Binding-site contacts:
Ligand atom O4 contacts residue VAL107 of chain 3.C at 1.8 Å.
Ligand atom C2 contacts residue VAL94 of chain 3.C at 1.7 Å (hydrophobic).
Ligand atom N3 contacts residue LEU114 of chain 3.C at 2.9 Å (h-bond).
Ligand atom OP1 contacts residue ASN136 of chain 3.C at 2.4 Å (h-bond).
Ligand atom C4 contacts residue LEU93 of chain 3.C at 2.9 Å (hydrophobic).
Ligand atom C6 contacts residue TYR111 of chain 3.C at 3.1 Å (hydrophobic).
Ligand atom C4 contacts residue VAL107 of chain 3.C at 2.6 Å (hydrophobic).
Ligand atom N1 contacts residue VAL94 of chain 3.C at 1.9 Å.
Ligand atom O4 contacts residue GLU131 of chain 3.C at 2.6 Å (salt-bridge).
Ligand atom O5' contacts residue ASN133 of chain 3.C at 2.9 Å (h-bond).
Ligand atom C5 contacts residue THR110 of chain 3.C at 2.9 Å.
Ligand atom C5 contacts residue GLY112 of chain 3.C at 2.6 Å.
Ligand atom C2 contacts residue GLY113 of chain 3.C at 2.8 Å.
Ligand atom O4' contacts residue VAL94 of chain 3.C at 2.7 Å.
Ligand atom N3 contacts residue LEU93 of chain 3.C at 1.6 Å (h-bond).
Ligand atom OP2 contacts residue ASN133 of chain 3.C at 2.5 Å.
Ligand atom O2 contacts residue VAL94 of chain 3.C at 1.5 Å.
Ligand atom C1' contacts residue VAL94 of chain 3.C at 2.6 Å (hydrophobic).
Ligand atom N3 contacts residue VAL107 of chain 3.C at 2.9 Å.
Ligand atom O3' contacts residue GLU131 of chain 3.C at 2.8 Å (salt-bridge).
Ligand atom C1' contacts residue TRP95 of chain 3.C at 2.4 Å (hydrophobic).
Ligand atom N3 contacts residue GLY113 of chain 3.C at 2.1 Å.
Ligand atom C5 contacts residue GLY113 of chain 3.C at 1.2 Å.
Ligand atom C6 contacts residue GLY112 of chain 3.C at 2.2 Å.
Ligand atom C4 contacts residue GLY113 of chain 3.C at 1.2 Å.
Ligand atom O4 contacts residue GLY113 of chain 3.C at 2.0 Å.
Ligand atom N3 contacts residue VAL94 of chain 3.C at 2.3 Å.
Ligand atom C4 contacts residue VAL94 of chain 3.C at 2.8 Å (hydrophobic).
Ligand atom C6 contacts residue VAL94 of chain 3.C at 1.8 Å (hydrophobic).
Ligand atom N1 contacts residue GLY113 of chain 3.C at 2.8 Å.
Ligand atom O4 contacts residue LEU114 of chain 3.C at 2.8 Å (h-bond).
Ligand atom C4' contacts residue TRP95 of chain 3.C at 3.0 Å (hydrophobic).
Ligand atom C4 contacts residue LEU114 of chain 3.C at 2.8 Å (hydrophobic).
Ligand atom O2 contacts residue LEU93 of chain 3.C at 1.9 Å (h-bond).
Ligand atom N1 contacts residue GLY112 of chain 3.C at 2.9 Å (h-bond).
Ligand atom O4' contacts residue TRP95 of chain 3.C at 2.8 Å (h-bond).
Ligand atom O2' contacts residue TRP95 of chain 3.C at 2.5 Å.
Ligand atom C2 contacts residue LEU93 of chain 3.C at 2.0 Å (hydrophobic).
Ligand atom C6 contacts residue GLY113 of chain 3.C at 1.8 Å.
Ligand atom C5 contacts residue VAL94 of chain 3.C at 2.5 Å (hydrophobic).

Sequence of chain 3.C:
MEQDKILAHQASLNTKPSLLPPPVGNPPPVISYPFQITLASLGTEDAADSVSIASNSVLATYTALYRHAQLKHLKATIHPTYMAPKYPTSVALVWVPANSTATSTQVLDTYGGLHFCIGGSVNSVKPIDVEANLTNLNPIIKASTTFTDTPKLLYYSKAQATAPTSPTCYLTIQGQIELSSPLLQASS

Sequence of chain 4.C:
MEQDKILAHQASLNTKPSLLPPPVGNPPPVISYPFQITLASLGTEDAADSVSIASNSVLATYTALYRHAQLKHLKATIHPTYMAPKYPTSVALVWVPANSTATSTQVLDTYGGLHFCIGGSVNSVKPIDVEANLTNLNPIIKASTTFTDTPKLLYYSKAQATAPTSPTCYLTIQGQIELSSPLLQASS

A small-molecule ligand and the protein it binds are described below.
Small molecule (SMILES): O=c1ccn([C@@H]2O[C@H](CO[P](=O)(O)O[C@H]3[C@@H](O)[C@H](n4ccc(=O)[nH]c4=O)O[C@@H]3COP(=O)(O)O)[C@@H](O)[C@H]2O)c(=O)[nH]1

Sequence of chain 3.D:
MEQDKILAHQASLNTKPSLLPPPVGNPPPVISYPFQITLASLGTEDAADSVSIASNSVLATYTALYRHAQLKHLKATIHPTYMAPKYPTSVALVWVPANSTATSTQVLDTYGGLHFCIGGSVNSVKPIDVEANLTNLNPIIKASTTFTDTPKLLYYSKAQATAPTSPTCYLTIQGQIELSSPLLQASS